Binding-site contacts:
Ligand atom C2 contacts residue TYR93 of chain 1.C at 3.6 Å (hydrophobic).
Ligand atom C21 contacts residue TRP61 of chain 1.C at 3.8 Å (hydrophobic).
Ligand atom C18 contacts residue GLU58 of chain 1.C at 3.7 Å.
Ligand atom O27 contacts residue TRP61 of chain 1.C at 3.6 Å.
Ligand atom C21 contacts residue GLN64 of chain 1.C at 3.1 Å.
Ligand atom C10 contacts residue GLN96 of chain 1.C at 3.0 Å.
Ligand atom C29 contacts residue GLU58 of chain 1.C at 3.3 Å.
Ligand atom O2 contacts residue GLU58 of chain 1.C at 3.7 Å.
Ligand atom C5 contacts residue TYR93 of chain 1.C at 3.4 Å (hydrophobic).
Ligand atom C6 contacts residue THR89 of chain 1.C at 3.2 Å.
Ligand atom O1 contacts residue THR89 of chain 1.C at 3.6 Å.
Ligand atom C23 contacts residue GLN96 of chain 1.C at 3.1 Å.
Ligand atom C17 contacts residue LEU54 of chain 1.C at 2.9 Å (hydrophobic).
Ligand atom C13 contacts residue GLN96 of chain 1.C at 3.4 Å.
Ligand atom C8 contacts residue GLN96 of chain 1.C at 3.6 Å.
Ligand atom C23 contacts residue THR161 of chain 1.C at 3.0 Å.
Ligand atom C11 contacts residue GLN96 of chain 1.C at 2.8 Å.
Ligand atom C16 contacts residue LEU54 of chain 1.C at 3.2 Å (hydrophobic).
Ligand atom C22 contacts residue THR161 of chain 1.C at 3.2 Å.
Ligand atom C7 contacts residue GLN96 of chain 1.C at 3.3 Å.
Ligand atom C15 contacts residue TYR93 of chain 1.C at 3.5 Å (hydrophobic).
Ligand atom N1 contacts residue GLN96 of chain 1.C at 3.2 Å (h-bond).
Ligand atom C4 contacts residue TYR93 of chain 1.C at 3.4 Å (hydrophobic).
Ligand atom C16 contacts residue ILE99 of chain 1.C at 3.5 Å (hydrophobic).
Ligand atom C29 contacts residue TYR123 of chain 1.C at 3.2 Å (hydrophobic).
Ligand atom C29 contacts residue TRP61 of chain 1.C at 3.3 Å (hydrophobic).
Ligand atom C28 contacts residue TYR123 of chain 1.C at 3.2 Å (hydrophobic).
Ligand atom C1 contacts residue TYR93 of chain 1.C at 3.5 Å (hydrophobic).
Ligand atom C25 contacts residue GLN64 of chain 1.C at 3.1 Å.
Ligand atom C5 contacts residue TRP61 of chain 1.C at 3.5 Å (hydrophobic).
Ligand atom C22 contacts residue VAL160 of chain 1.C at 3.6 Å (hydrophobic).
Ligand atom C24 contacts residue GLN64 of chain 1.C at 3.0 Å.
Ligand atom C12 contacts residue GLN96 of chain 1.C at 3.1 Å.
Ligand atom C28 contacts residue GLU58 of chain 1.C at 3.1 Å.
Ligand atom C15 contacts residue ILE99 of chain 1.C at 3.1 Å (hydrophobic).
Ligand atom C3 contacts residue TYR93 of chain 1.C at 3.5 Å (hydrophobic).
Ligand atom C6 contacts residue TYR93 of chain 1.C at 3.5 Å (hydrophobic).
Ligand atom C10 contacts residue GLU90 of chain 1.C at 3.4 Å.
Ligand atom C18 contacts residue LEU54 of chain 1.C at 3.3 Å (hydrophobic).
Ligand atom C4 contacts residue TRP61 of chain 1.C at 3.5 Å (hydrophobic).

The protein below binds the small molecule below.
Small molecule (SMILES): CCNc1cc2oc3c/c(=[NH+]/CC)c(C)cc-3c(-c3ccccc3C(=O)OCC)c2cc1C

Sequence of chain 1.C:
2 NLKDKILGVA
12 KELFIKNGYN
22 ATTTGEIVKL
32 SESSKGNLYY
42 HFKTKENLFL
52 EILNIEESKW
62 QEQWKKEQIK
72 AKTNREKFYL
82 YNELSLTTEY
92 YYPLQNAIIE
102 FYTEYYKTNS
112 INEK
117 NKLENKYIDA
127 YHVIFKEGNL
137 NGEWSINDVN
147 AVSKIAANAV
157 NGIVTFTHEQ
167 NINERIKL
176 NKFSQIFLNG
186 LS